Binding-site contacts:
Ligand atom C3 contacts residue ASN107 of chain 1.D at 3.8 Å.
Ligand atom C5 contacts residue ASN107 of chain 1.D at 3.7 Å.
Ligand atom O5 contacts residue ASN107 of chain 1.D at 2.4 Å (h-bond).
Ligand atom C8 contacts residue ASN107 of chain 1.D at 3.9 Å.
Ligand atom C4 contacts residue ASN107 of chain 1.D at 4.2 Å.
Ligand atom O7 contacts residue ASN107 of chain 1.D at 3.6 Å (h-bond).
Ligand atom C8 contacts residue GLU110 of chain 1.D at 3.8 Å.
Ligand atom C7 contacts residue ASN107 of chain 1.D at 3.4 Å.
Ligand atom C7 contacts residue SER109 of chain 1.D at 4.4 Å.
Ligand atom N2 contacts residue ASN107 of chain 1.D at 2.8 Å (h-bond).
Ligand atom C1 contacts residue ASN107 of chain 1.D at 1.5 Å.
Ligand atom O7 contacts residue SER109 of chain 1.D at 3.5 Å (h-bond).
Ligand atom C2 contacts residue ASN107 of chain 1.D at 2.4 Å.

This protein binds this small molecule.
Small molecule (SMILES): CC(=O)N[C@@H]1[C@@H](O)[C@H](O)[C@@H](CO)O[C@H]1O

Sequence of chain 1.D:
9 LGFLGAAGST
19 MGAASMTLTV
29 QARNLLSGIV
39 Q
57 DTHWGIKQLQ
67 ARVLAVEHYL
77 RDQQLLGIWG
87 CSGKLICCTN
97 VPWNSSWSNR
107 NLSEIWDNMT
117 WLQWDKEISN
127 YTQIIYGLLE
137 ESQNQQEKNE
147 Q